Sequence of chain 1.O:
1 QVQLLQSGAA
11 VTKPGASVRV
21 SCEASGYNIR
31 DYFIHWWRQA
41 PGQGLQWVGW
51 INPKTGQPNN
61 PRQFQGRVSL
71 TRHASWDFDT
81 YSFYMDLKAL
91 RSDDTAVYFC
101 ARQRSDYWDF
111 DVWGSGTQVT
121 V

Sequence of chain 1.H:
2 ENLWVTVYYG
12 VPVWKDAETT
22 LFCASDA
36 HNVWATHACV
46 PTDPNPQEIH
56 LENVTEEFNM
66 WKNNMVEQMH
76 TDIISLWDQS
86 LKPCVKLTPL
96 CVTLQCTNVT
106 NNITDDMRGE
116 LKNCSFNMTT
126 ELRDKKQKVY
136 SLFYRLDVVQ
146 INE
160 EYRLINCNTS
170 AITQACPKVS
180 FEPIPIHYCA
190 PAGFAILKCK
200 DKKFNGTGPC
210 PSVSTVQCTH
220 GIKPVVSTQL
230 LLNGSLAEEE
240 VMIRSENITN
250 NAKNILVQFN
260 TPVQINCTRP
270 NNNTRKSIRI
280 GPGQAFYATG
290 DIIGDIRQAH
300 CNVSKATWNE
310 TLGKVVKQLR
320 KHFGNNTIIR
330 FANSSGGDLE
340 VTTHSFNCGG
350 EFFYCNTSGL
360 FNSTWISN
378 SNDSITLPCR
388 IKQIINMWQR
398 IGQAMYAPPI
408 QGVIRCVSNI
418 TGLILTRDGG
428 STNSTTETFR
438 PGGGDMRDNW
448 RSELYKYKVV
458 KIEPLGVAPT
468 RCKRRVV

Binding-site contacts:
Ligand atom C7 contacts residue TRP76 of chain 1.O at 4.1 Å (hydrophobic).
Ligand atom N2 contacts residue ASN167 of chain 1.H at 3.0 Å (h-bond).
Ligand atom O6 contacts residue ARG162 of chain 1.H at 3.9 Å.
Ligand atom C1 contacts residue THR168 of chain 1.H at 4.4 Å.
Ligand atom C6 contacts residue ARG162 of chain 1.H at 3.9 Å.
Ligand atom C7 contacts residue ASN167 of chain 1.H at 3.7 Å.
Ligand atom C4 contacts residue ASN167 of chain 1.H at 4.2 Å.
Ligand atom C2 contacts residue ASN167 of chain 1.H at 2.5 Å.
Ligand atom C1 contacts residue ASN167 of chain 1.H at 1.4 Å.
Ligand atom O3 contacts residue HIS73 of chain 1.O at 4.0 Å.
Ligand atom O5 contacts residue ARG162 of chain 1.H at 3.4 Å (salt-bridge).
Ligand atom O7 contacts residue SER75 of chain 1.O at 4.0 Å.
Ligand atom O7 contacts residue TRP76 of chain 1.O at 3.1 Å.
Ligand atom C5 contacts residue ASN167 of chain 1.H at 3.6 Å.
Ligand atom C7 contacts residue THR168 of chain 1.H at 4.4 Å.
Ligand atom C1 contacts residue ARG162 of chain 1.H at 4.3 Å.
Ligand atom C3 contacts residue ASN167 of chain 1.H at 3.8 Å.
Ligand atom C8 contacts residue ASN167 of chain 1.H at 4.0 Å.
Ligand atom C5 contacts residue ARG162 of chain 1.H at 4.3 Å.
Ligand atom C8 contacts residue THR168 of chain 1.H at 3.6 Å.
Ligand atom O5 contacts residue ASN167 of chain 1.H at 2.3 Å (h-bond).

The protein below binds the small molecule below.
Small molecule (SMILES): CC(=O)N[C@H]1[C@H](O[C@H]2[C@H](O)[C@@H](NC(C)=O)CO[C@@H]2CO)O[C@H](CO)[C@@H](O)[C@@H]1O